Binding-site contacts:
Ligand atom C5' contacts residue DA4 of chain 49.D at 4.0 Å.
Ligand atom C3' contacts residue DA4 of chain 49.D at 3.3 Å.
Ligand atom C4' contacts residue DA4 of chain 49.D at 4.3 Å.
Ligand atom C2' contacts residue DA4 of chain 49.D at 3.5 Å.
Ligand atom P contacts residue DA4 of chain 49.D at 3.2 Å.
Ligand atom OP2 contacts residue DA4 of chain 49.D at 3.6 Å.
Ligand atom O5' contacts residue DA4 of chain 49.D at 4.0 Å.
Ligand atom O3' contacts residue DA4 of chain 49.D at 4.2 Å.
Ligand atom OP1 contacts residue DA4 of chain 49.D at 2.2 Å.

The small molecule below binds the protein below.
Small molecule (SMILES): Nc1ccn([C@H]2C[C@H](O)[C@@H](COP(=O)(O)O)O2)c(=O)n1